Sequence of chain 1.A:
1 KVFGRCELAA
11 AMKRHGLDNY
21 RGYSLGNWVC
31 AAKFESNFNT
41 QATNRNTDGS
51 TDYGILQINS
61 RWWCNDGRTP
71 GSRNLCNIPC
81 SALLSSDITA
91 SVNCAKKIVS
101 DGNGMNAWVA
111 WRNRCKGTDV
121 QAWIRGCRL

This protein binds this small molecule.
Small molecule (SMILES): O=S(=O)(O)c1cc2c(O)c(c1)Cc1cc(S(=O)(=O)O)cc(c1O)Cc1cc(S(=O)(=O)O)cc(c1O)Cc1cc(S(=O)(=O)O)cc(c1O)C2

Binding-site contacts:
Ligand atom S4 contacts residue CYS6 of chain 1.A at 3.9 Å.
Ligand atom O12 contacts residue CYS127 of chain 1.A at 3.5 Å.
Ligand atom C6 contacts residue ARG128 of chain 1.A at 3.9 Å.
Ligand atom S2 contacts residue ARG128 of chain 1.A at 3.9 Å.
Ligand atom C16 contacts residue GLY126 of chain 1.A at 3.8 Å.
Ligand atom C17 contacts residue ARG128 of chain 1.A at 3.9 Å.
Ligand atom C17 contacts residue GLY126 of chain 1.A at 4.1 Å.
Ligand atom O12 contacts residue GLY126 of chain 1.A at 4.2 Å.
Ligand atom O12 contacts residue CYS6 of chain 1.A at 3.3 Å.
Ligand atom O10 contacts residue CYS6 of chain 1.A at 3.3 Å.
Ligand atom C2 contacts residue ARG128 of chain 1.A at 3.7 Å.
Ligand atom C15 contacts residue GLY126 of chain 1.A at 4.2 Å.
Ligand atom C8 contacts residue ARG128 of chain 1.A at 3.5 Å.
Ligand atom C21 contacts residue ARG128 of chain 1.A at 4.2 Å.
Ligand atom C9 contacts residue ARG128 of chain 1.A at 4.0 Å.
Ligand atom C1 contacts residue ARG128 of chain 1.A at 3.7 Å.
Ligand atom S3 contacts residue CYS127 of chain 1.A at 4.2 Å.
Ligand atom C15 contacts residue ARG128 of chain 1.A at 4.0 Å.
Ligand atom O3 contacts residue ARG128 of chain 1.A at 3.1 Å (salt-bridge).
Ligand atom C14 contacts residue GLY126 of chain 1.A at 3.5 Å.
Ligand atom C19 contacts residue ARG128 of chain 1.A at 3.6 Å.
Ligand atom O12 contacts residue ARG128 of chain 1.A at 2.8 Å (salt-bridge).
Ligand atom S4 contacts residue ARG128 of chain 1.A at 4.2 Å.
Ligand atom O6 contacts residue ARG128 of chain 1.A at 4.3 Å.
Ligand atom C24 contacts residue ARG128 of chain 1.A at 3.9 Å.
Ligand atom C14 contacts residue ARG128 of chain 1.A at 3.8 Å.
Ligand atom C13 contacts residue ARG128 of chain 1.A at 3.8 Å.
Ligand atom O9 contacts residue CYS127 of chain 1.A at 3.3 Å (h-bond).
Ligand atom C20 contacts residue ARG128 of chain 1.A at 3.9 Å.
Ligand atom O4 contacts residue ARG128 of chain 1.A at 2.8 Å (salt-bridge).
Ligand atom C7 contacts residue ARG128 of chain 1.A at 3.5 Å.
Ligand atom O9 contacts residue GLY126 of chain 1.A at 3.2 Å.
Ligand atom S1 contacts residue ARG128 of chain 1.A at 3.9 Å.
Ligand atom C26 contacts residue ARG128 of chain 1.A at 4.2 Å.
Ligand atom O7 contacts residue CYS127 of chain 1.A at 3.9 Å.
Ligand atom O2 contacts residue ARG128 of chain 1.A at 3.6 Å.
Ligand atom C18 contacts residue ARG128 of chain 1.A at 3.7 Å.
Ligand atom C18 contacts residue GLY126 of chain 1.A at 3.5 Å.
Ligand atom O7 contacts residue ARG128 of chain 1.A at 3.3 Å (salt-bridge).
Ligand atom C12 contacts residue ARG128 of chain 1.A at 3.7 Å.